Sequence of chain 1.L:
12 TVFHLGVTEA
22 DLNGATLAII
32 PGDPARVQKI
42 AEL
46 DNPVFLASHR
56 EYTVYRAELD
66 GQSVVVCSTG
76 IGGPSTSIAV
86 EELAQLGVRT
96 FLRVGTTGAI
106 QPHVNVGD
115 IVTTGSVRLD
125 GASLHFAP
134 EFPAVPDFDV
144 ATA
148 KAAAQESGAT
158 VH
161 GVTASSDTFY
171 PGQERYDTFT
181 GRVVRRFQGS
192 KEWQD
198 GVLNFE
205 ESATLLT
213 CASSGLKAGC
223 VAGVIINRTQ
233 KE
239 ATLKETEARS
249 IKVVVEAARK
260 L

The small molecule below binds the protein below.
Small molecule (SMILES): O=c1cc[nH]c(=O)[nH]1

Binding-site contacts:
Ligand atom C6 contacts residue GOL1 of chain 1.DB at 3.4 Å.
Ligand atom C2 contacts residue PHE202 of chain 1.L at 3.9 Å (hydrophobic).
Ligand atom C6 contacts residue PHE169 of chain 1.L at 4.3 Å (hydrophobic).
Ligand atom C5 contacts residue ARG175 of chain 1.L at 4.4 Å.
Ligand atom C2 contacts residue PHE169 of chain 1.L at 3.8 Å (hydrophobic).
Ligand atom N1 contacts residue THR102 of chain 1.L at 4.4 Å.
Ligand atom O2 contacts residue GLN173 of chain 1.L at 2.8 Å (h-bond).
Ligand atom N3 contacts residue GLY103 of chain 1.L at 4.3 Å.
Ligand atom N3 contacts residue PHE202 of chain 1.L at 4.0 Å.
Ligand atom C4 contacts residue GLY103 of chain 1.L at 3.7 Å.
Ligand atom C2 contacts residue GLN173 of chain 1.L at 3.5 Å.
Ligand atom C5 contacts residue GLY103 of chain 1.L at 3.4 Å.
Ligand atom C5 contacts residue THR102 of chain 1.L at 3.8 Å.
Ligand atom C6 contacts residue GLY103 of chain 1.L at 3.9 Å.
Ligand atom N1 contacts residue PHE202 of chain 1.L at 4.3 Å.
Ligand atom C4 contacts residue GLN173 of chain 1.L at 3.7 Å.
Ligand atom N1 contacts residue GOL1 of chain 1.DB at 2.8 Å (h-bond).
Ligand atom N1 contacts residue PHE169 of chain 1.L at 4.1 Å.
Ligand atom N3 contacts residue GLN173 of chain 1.L at 2.9 Å (h-bond).
Ligand atom C6 contacts residue THR102 of chain 1.L at 3.8 Å.
Ligand atom O4 contacts residue ARG175 of chain 1.L at 2.6 Å (salt-bridge).
Ligand atom C2 contacts residue GOL1 of chain 1.DB at 3.8 Å.
Ligand atom C5 contacts residue PHE169 of chain 1.L at 4.2 Å (hydrophobic).
Ligand atom O4 contacts residue GLN173 of chain 1.L at 3.6 Å.
Ligand atom N3 contacts residue ARG175 of chain 1.L at 3.8 Å.
Ligand atom C4 contacts residue ARG175 of chain 1.L at 3.4 Å.
Ligand atom N3 contacts residue PHE169 of chain 1.L at 3.7 Å.
Ligand atom O4 contacts residue GLY103 of chain 1.L at 3.6 Å.
Ligand atom O2 contacts residue PHE202 of chain 1.L at 4.0 Å.
Ligand atom O4 contacts residue ILE228 of chain 1.L at 3.9 Å.
Ligand atom N1 contacts residue THR101 of chain 1.L at 4.0 Å.
Ligand atom C2 contacts residue GLU203 of chain 1.L at 4.1 Å.
Ligand atom O2 contacts residue GLU203 of chain 1.L at 3.4 Å.
Ligand atom O2 contacts residue MSE204 of chain 1.L at 3.5 Å.
Ligand atom C6 contacts residue THR101 of chain 1.L at 3.8 Å.
Ligand atom C4 contacts residue PHE169 of chain 1.L at 3.9 Å (hydrophobic).
Ligand atom O4 contacts residue PHE169 of chain 1.L at 4.3 Å.
Ligand atom O2 contacts residue PHE169 of chain 1.L at 4.0 Å.
Ligand atom O2 contacts residue GOL1 of chain 1.DB at 3.9 Å.
Ligand atom C4 contacts residue THR102 of chain 1.L at 4.5 Å.